This protein binds this small molecule.
Small molecule (SMILES): CC(=O)N[C@@H]1[C@@H](O)[C@H](O)[C@@H](CO)O[C@H]1O

Binding-site contacts:
Ligand atom C7 contacts residue ASN115 of chain 2.C at 3.3 Å.
Ligand atom O5 contacts residue ASN115 of chain 2.C at 2.4 Å (h-bond).
Ligand atom N2 contacts residue ASN115 of chain 2.C at 2.9 Å (h-bond).
Ligand atom C5 contacts residue ASN115 of chain 2.C at 3.7 Å.
Ligand atom C3 contacts residue ASN115 of chain 2.C at 3.8 Å.
Ligand atom C4 contacts residue ASN115 of chain 2.C at 4.3 Å.
Ligand atom C2 contacts residue ASN115 of chain 2.C at 2.5 Å.
Ligand atom C8 contacts residue ILE113 of chain 2.C at 3.7 Å (hydrophobic).
Ligand atom C8 contacts residue PRO114 of chain 2.C at 4.3 Å (hydrophobic).
Ligand atom C1 contacts residue ASN115 of chain 2.C at 1.4 Å.
Ligand atom O7 contacts residue ASN115 of chain 2.C at 3.4 Å (h-bond).
Ligand atom C8 contacts residue ARG112 of chain 2.C at 3.9 Å.

Sequence of chain 2.C:
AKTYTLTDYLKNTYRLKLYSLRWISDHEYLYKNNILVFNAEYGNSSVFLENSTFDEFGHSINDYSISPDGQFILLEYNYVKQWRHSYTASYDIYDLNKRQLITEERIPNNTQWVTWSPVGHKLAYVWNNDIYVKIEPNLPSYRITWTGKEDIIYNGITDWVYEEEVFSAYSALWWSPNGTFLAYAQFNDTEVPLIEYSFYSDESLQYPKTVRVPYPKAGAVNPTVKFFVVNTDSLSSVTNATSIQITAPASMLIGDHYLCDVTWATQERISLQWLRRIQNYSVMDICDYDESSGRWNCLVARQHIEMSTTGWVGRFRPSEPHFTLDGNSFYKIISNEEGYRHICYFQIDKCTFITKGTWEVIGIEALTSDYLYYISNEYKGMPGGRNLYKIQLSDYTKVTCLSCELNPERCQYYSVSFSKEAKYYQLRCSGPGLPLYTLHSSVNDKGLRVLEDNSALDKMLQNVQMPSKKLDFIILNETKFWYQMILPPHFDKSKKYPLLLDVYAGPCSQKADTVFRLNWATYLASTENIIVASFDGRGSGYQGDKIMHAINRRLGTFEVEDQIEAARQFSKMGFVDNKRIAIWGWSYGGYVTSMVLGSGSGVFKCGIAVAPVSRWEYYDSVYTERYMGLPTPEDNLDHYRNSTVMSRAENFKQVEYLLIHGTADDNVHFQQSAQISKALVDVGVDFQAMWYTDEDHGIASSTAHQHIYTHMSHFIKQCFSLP